Sequence of chain 1.A:
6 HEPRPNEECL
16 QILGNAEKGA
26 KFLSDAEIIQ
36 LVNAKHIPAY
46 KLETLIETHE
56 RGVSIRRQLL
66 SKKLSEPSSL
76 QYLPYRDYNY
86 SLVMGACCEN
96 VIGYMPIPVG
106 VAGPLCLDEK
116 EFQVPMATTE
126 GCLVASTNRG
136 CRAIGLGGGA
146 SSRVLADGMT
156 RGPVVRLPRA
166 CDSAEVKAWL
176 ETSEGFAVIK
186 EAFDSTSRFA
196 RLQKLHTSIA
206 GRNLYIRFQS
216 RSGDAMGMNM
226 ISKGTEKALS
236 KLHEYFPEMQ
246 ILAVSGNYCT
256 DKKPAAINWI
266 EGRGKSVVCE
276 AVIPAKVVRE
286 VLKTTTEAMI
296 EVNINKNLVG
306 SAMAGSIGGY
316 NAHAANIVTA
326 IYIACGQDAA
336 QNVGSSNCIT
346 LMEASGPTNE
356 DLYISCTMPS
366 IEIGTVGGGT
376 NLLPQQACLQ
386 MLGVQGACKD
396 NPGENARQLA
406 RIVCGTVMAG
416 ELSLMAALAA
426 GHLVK

Sequence of chain 1.B:
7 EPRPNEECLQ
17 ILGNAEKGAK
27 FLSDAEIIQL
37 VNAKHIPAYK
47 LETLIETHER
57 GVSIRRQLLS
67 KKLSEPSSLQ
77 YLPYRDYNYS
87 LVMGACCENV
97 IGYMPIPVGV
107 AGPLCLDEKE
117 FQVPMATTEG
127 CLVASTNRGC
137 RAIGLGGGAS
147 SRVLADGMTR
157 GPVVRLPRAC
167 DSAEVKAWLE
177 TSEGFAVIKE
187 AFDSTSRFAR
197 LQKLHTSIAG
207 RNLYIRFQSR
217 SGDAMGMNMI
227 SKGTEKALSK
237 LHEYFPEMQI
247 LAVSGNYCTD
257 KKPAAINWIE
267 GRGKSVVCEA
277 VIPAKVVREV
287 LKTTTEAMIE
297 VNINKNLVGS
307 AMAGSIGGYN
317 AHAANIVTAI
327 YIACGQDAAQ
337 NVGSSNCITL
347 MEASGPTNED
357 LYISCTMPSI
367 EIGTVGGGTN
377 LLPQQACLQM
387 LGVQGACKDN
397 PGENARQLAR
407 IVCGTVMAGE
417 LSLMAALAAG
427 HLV

A small-molecule ligand and the protein it binds are described below.
Small molecule (SMILES): CC(C)n1c(CC[C@@H](O)C[C@@H](O)CC(=O)O)c(-c2ccc(F)cc2)c2c1C(=O)N(c1ccccc1)CCC2

Binding-site contacts:
Ligand atom O27 contacts residue LYS301 of chain 1.B at 2.7 Å (salt-bridge).
Ligand atom C18 contacts residue ARG156 of chain 1.A at 3.4 Å.
Ligand atom C24 contacts residue ALA317 of chain 1.B at 3.3 Å (hydrophobic).
Ligand atom C1 contacts residue LEU419 of chain 1.B at 3.7 Å (hydrophobic).
Ligand atom O26 contacts residue SER250 of chain 1.A at 2.5 Å (h-bond).
Ligand atom O26 contacts residue ASN252 of chain 1.A at 3.7 Å.
Ligand atom C2 contacts residue HIS427 of chain 1.B at 3.5 Å.
Ligand atom F1 contacts residue SER227 of chain 1.A at 3.1 Å.
Ligand atom C12 contacts residue LEU128 of chain 1.B at 3.4 Å (hydrophobic).
Ligand atom C25 contacts residue LYS301 of chain 1.B at 3.4 Å.
Ligand atom O26 contacts residue ARG156 of chain 1.A at 3.4 Å (salt-bridge).
Ligand atom C12 contacts residue CYS127 of chain 1.B at 3.4 Å (hydrophobic).
Ligand atom O14 contacts residue SER131 of chain 1.B at 2.9 Å (h-bond).
Ligand atom O26 contacts residue LYS301 of chain 1.B at 3.4 Å (salt-bridge).
Ligand atom C31 contacts residue ARG134 of chain 1.B at 3.5 Å.
Ligand atom C28 contacts residue SER131 of chain 1.B at 3.5 Å.
Ligand atom F1 contacts residue VAL249 of chain 1.A at 3.1 Å.
Ligand atom C12 contacts residue GLY126 of chain 1.B at 3.3 Å.
Ligand atom C7 contacts residue ARG156 of chain 1.A at 3.6 Å.
Ligand atom C19 contacts residue GLU125 of chain 1.B at 3.7 Å.
Ligand atom O33 contacts residue ASN321 of chain 1.B at 3.0 Å (h-bond).
Ligand atom C18 contacts residue VAL249 of chain 1.A at 3.7 Å (hydrophobic).
Ligand atom O34 contacts residue ASP256 of chain 1.A at 2.8 Å (salt-bridge).
Ligand atom C25 contacts residue SER250 of chain 1.A at 3.3 Å.
Ligand atom C23 contacts residue ASP256 of chain 1.A at 3.5 Å.
Ligand atom F1 contacts residue ARG156 of chain 1.A at 3.4 Å.
Ligand atom O33 contacts residue LYS257 of chain 1.A at 2.8 Å (salt-bridge).
Ligand atom C25 contacts residue ALA317 of chain 1.B at 3.6 Å (hydrophobic).
Ligand atom O27 contacts residue SER250 of chain 1.A at 3.4 Å (h-bond).
Ligand atom C11 contacts residue HIS318 of chain 1.B at 3.4 Å.
Ligand atom C24 contacts residue LYS258 of chain 1.A at 3.6 Å.
Ligand atom C7 contacts residue VAL249 of chain 1.A at 3.6 Å (hydrophobic).
Ligand atom O33 contacts residue GLU125 of chain 1.B at 2.7 Å (salt-bridge).
Ligand atom C4 contacts residue LEU419 of chain 1.B at 3.7 Å (hydrophobic).
Ligand atom C2 contacts residue LEU428 of chain 1.B at 3.6 Å (hydrophobic).
Ligand atom O34 contacts residue ARG156 of chain 1.A at 2.9 Å (salt-bridge).
Ligand atom O26 contacts residue LYS258 of chain 1.A at 3.1 Å (salt-bridge).
Ligand atom C25 contacts residue LYS258 of chain 1.A at 3.4 Å.
Ligand atom C22 contacts residue ASP256 of chain 1.A at 3.4 Å.
Ligand atom C29 contacts residue SER131 of chain 1.B at 3.7 Å.